Sequence of chain 1.F:
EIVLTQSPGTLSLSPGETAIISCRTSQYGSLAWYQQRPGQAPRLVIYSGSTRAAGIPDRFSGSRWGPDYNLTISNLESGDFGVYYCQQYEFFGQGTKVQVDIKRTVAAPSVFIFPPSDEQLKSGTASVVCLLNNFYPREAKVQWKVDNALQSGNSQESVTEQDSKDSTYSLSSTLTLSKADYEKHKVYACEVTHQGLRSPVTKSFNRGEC

A small-molecule ligand and the protein it binds are described below.
Small molecule (SMILES): CC(=O)N[C@H]1[C@H](O[C@H]2[C@H](O)[C@@H](NC(C)=O)CO[C@@H]2CO)O[C@H](CO)[C@@H](O[C@@H]2O[C@H](CO[C@H]3O[C@H](CO)[C@@H](O)[C@H](O)[C@@H]3O)[C@@H](O)[C@H](O[C@H]3O[C@H](CO)[C@@H](O)[C@H](O)[C@@H]3O)[C@@H]2O)[C@@H]1O

Binding-site contacts:
Ligand atom C2 contacts residue ASN70 of chain 1.F at 2.1 Å.
Ligand atom C8 contacts residue SER63 of chain 1.F at 3.7 Å.
Ligand atom C8 contacts residue ASP68 of chain 1.F at 3.2 Å.
Ligand atom C3 contacts residue ASN70 of chain 1.F at 3.5 Å.
Ligand atom C4 contacts residue ASN70 of chain 1.F at 4.0 Å.
Ligand atom O3 contacts residue ASN70 of chain 1.F at 4.4 Å.
Ligand atom O7 contacts residue TRP65 of chain 1.F at 4.3 Å.
Ligand atom C8 contacts residue TYR69 of chain 1.F at 4.1 Å (hydrophobic).
Ligand atom O7 contacts residue SER63 of chain 1.F at 3.4 Å (h-bond).
Ligand atom O6 contacts residue ILE20 of chain 1.F at 4.1 Å.
Ligand atom O5 contacts residue ASN70 of chain 1.F at 2.4 Å (h-bond).
Ligand atom C7 contacts residue TRP65 of chain 1.F at 4.0 Å (hydrophobic).
Ligand atom C7 contacts residue SER63 of chain 1.F at 3.8 Å.
Ligand atom O7 contacts residue ASN70 of chain 1.F at 3.3 Å (h-bond).
Ligand atom C7 contacts residue ASN70 of chain 1.F at 3.0 Å.
Ligand atom C5 contacts residue ASN70 of chain 1.F at 3.6 Å.
Ligand atom C8 contacts residue ASN70 of chain 1.F at 3.8 Å.
Ligand atom O5 contacts residue ILE20 of chain 1.F at 3.9 Å.
Ligand atom N2 contacts residue ASN70 of chain 1.F at 2.6 Å (h-bond).
Ligand atom C8 contacts residue TRP65 of chain 1.F at 3.5 Å (hydrophobic).
Ligand atom C8 contacts residue ARG64 of chain 1.F at 3.9 Å.
Ligand atom C1 contacts residue ASN70 of chain 1.F at 1.4 Å.